A small-molecule ligand and the protein it binds are described below.
Small molecule (SMILES): COc1ccccc1C(=O)Oc1c(Br)cc(Br)cc1CNC(=O)c1ccccc1[N+](=O)[O-]

Sequence of chain 1.I:
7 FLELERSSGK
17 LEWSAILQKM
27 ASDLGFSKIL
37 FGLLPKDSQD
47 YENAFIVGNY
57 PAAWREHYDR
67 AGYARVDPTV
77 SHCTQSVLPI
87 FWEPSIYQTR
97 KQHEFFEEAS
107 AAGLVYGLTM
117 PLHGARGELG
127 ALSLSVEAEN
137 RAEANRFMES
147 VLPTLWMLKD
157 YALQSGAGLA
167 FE

Binding-site contacts:
Ligand atom O23 contacts residue GLY38 of chain 1.I at 3.6 Å.
Ligand atom BR1 contacts residue TRP60 of chain 1.I at 3.6 Å.
Ligand atom O23 contacts residue LEU36 of chain 1.I at 3.1 Å.
Ligand atom C10 contacts residue TYR64 of chain 1.I at 3.5 Å (hydrophobic).
Ligand atom C22 contacts residue LEU40 of chain 1.I at 3.6 Å (hydrophobic).
Ligand atom C24 contacts residue TRP88 of chain 1.I at 3.7 Å (hydrophobic).
Ligand atom C30 contacts residue TRP88 of chain 1.I at 3.5 Å (hydrophobic).
Ligand atom C32 contacts residue TRP88 of chain 1.I at 3.5 Å (hydrophobic).
Ligand atom C22 contacts residue GLY38 of chain 1.I at 3.5 Å.
Ligand atom N26 contacts residue TRP60 of chain 1.I at 3.5 Å (h-bond).
Ligand atom C07 contacts residue TYR64 of chain 1.I at 3.5 Å (hydrophobic).
Ligand atom C31 contacts residue TRP88 of chain 1.I at 3.2 Å (hydrophobic).
Ligand atom C17 contacts residue ALA127 of chain 1.I at 3.6 Å (hydrophobic).
Ligand atom C07 contacts residue LEU36 of chain 1.I at 3.6 Å (hydrophobic).
Ligand atom O21 contacts residue GLY38 of chain 1.I at 3.7 Å.
Ligand atom C19 contacts residue TYR47 of chain 1.I at 3.5 Å (hydrophobic).
Ligand atom C32 contacts residue THR115 of chain 1.I at 3.7 Å.
Ligand atom C32 contacts residue ASP73 of chain 1.I at 3.7 Å.
Ligand atom C06 contacts residue TYR64 of chain 1.I at 3.5 Å (hydrophobic).
Ligand atom O01 contacts residue SER129 of chain 1.I at 3.2 Å (h-bond).
Ligand atom BR2 contacts residue TYR47 of chain 1.I at 3.5 Å.
Ligand atom O27 contacts residue LEU110 of chain 1.I at 3.1 Å.
Ligand atom C05 contacts residue TYR64 of chain 1.I at 3.7 Å (hydrophobic).
Ligand atom C09 contacts residue TYR64 of chain 1.I at 3.4 Å (hydrophobic).
Ligand atom N26 contacts residue TYR56 of chain 1.I at 3.7 Å.
Ligand atom N03 contacts residue ASP73 of chain 1.I at 2.7 Å (salt-bridge).
Ligand atom C22 contacts residue LEU39 of chain 1.I at 3.3 Å (hydrophobic).
Ligand atom O28 contacts residue TRP60 of chain 1.I at 3.1 Å (h-bond).
Ligand atom C19 contacts residue GLY126 of chain 1.I at 3.7 Å.
Ligand atom C18 contacts residue TYR47 of chain 1.I at 3.7 Å (hydrophobic).
Ligand atom C12 contacts residue TYR64 of chain 1.I at 3.6 Å (hydrophobic).
Ligand atom O01 contacts residue TYR56 of chain 1.I at 2.8 Å (h-bond).
Ligand atom C30 contacts residue TYR93 of chain 1.I at 3.4 Å (hydrophobic).
Ligand atom O27 contacts residue ALA105 of chain 1.I at 3.6 Å.
Ligand atom O28 contacts residue TYR56 of chain 1.I at 3.3 Å.
Ligand atom O27 contacts residue TRP60 of chain 1.I at 3.1 Å (h-bond).
Ligand atom C02 contacts residue SER129 of chain 1.I at 3.7 Å.
Ligand atom C04 contacts residue ASP73 of chain 1.I at 3.5 Å.
Ligand atom C16 contacts residue ALA127 of chain 1.I at 3.4 Å (hydrophobic).
Ligand atom BR1 contacts residue TYR64 of chain 1.I at 3.6 Å.